A small-molecule ligand and the protein it binds are described below.
Small molecule (SMILES): CC(=O)N[C@@H]1[C@@H](O)[C@H](O)[C@@H](CO)O[C@H]1O

Binding-site contacts:
Ligand atom C8 contacts residue LYS1073 of chain 1.B at 4.1 Å.
Ligand atom C3 contacts residue ASN1074 of chain 1.B at 3.8 Å.
Ligand atom C4 contacts residue ALA706 of chain 1.B at 4.5 Å (hydrophobic).
Ligand atom C8 contacts residue GLU1072 of chain 1.B at 3.4 Å.
Ligand atom C2 contacts residue ASN1074 of chain 1.B at 2.5 Å.
Ligand atom O6 contacts residue ASN1074 of chain 1.B at 4.4 Å.
Ligand atom O5 contacts residue ALA706 of chain 1.B at 4.4 Å.
Ligand atom N2 contacts residue ASN1074 of chain 1.B at 2.9 Å (h-bond).
Ligand atom C6 contacts residue ALA706 of chain 1.B at 4.3 Å (hydrophobic).
Ligand atom C1 contacts residue ASN1074 of chain 1.B at 1.4 Å.
Ligand atom C8 contacts residue ASN1074 of chain 1.B at 4.1 Å.
Ligand atom O4 contacts residue ALA706 of chain 1.B at 4.3 Å.
Ligand atom C7 contacts residue ASN1074 of chain 1.B at 3.8 Å.
Ligand atom O7 contacts residue ASN1074 of chain 1.B at 4.3 Å.
Ligand atom C5 contacts residue ASN1074 of chain 1.B at 3.6 Å.
Ligand atom C5 contacts residue ALA706 of chain 1.B at 3.7 Å (hydrophobic).
Ligand atom O5 contacts residue ASN1074 of chain 1.B at 2.3 Å (h-bond).
Ligand atom C4 contacts residue ASN1074 of chain 1.B at 4.2 Å.

Sequence of chain 1.B:
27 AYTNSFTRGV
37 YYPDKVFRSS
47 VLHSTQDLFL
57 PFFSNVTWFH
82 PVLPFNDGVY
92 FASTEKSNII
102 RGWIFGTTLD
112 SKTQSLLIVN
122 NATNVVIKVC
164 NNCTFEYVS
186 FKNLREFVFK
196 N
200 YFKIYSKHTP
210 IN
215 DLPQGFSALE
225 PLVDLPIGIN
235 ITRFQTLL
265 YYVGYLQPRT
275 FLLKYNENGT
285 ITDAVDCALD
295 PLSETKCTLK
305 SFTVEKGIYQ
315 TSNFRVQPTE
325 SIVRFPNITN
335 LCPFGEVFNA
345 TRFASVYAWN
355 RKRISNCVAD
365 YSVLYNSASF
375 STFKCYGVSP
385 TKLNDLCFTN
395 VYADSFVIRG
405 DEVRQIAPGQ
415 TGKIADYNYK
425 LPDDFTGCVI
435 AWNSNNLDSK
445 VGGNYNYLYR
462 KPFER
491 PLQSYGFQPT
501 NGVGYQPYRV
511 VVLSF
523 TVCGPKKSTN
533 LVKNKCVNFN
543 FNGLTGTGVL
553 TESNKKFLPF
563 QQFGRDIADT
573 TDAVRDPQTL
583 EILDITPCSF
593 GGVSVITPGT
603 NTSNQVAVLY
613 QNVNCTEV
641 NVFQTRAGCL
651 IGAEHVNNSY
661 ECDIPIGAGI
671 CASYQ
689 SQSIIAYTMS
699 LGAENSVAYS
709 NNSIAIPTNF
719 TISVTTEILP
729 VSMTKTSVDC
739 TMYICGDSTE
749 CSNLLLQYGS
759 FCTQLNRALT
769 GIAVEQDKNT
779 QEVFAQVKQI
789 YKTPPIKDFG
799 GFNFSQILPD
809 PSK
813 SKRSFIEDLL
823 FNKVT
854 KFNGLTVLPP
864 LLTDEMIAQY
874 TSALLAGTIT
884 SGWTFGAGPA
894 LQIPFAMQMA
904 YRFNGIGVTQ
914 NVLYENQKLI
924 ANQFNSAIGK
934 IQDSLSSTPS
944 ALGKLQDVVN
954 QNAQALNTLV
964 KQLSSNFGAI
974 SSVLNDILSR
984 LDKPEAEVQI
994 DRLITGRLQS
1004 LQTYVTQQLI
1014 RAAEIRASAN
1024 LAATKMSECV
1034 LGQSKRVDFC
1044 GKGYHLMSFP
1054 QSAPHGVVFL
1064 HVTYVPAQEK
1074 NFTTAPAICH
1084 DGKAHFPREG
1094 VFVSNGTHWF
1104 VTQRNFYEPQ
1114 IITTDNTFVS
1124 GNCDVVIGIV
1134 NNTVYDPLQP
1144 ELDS